This small molecule binds to this protein.
Small molecule (SMILES): CC(C)Cc1ccccc1

Binding-site contacts:
Ligand atom C1' contacts residue PHE153 of chain 1.A at 3.8 Å (hydrophobic).
Ligand atom C4' contacts residue LEU118 of chain 1.A at 3.6 Å (hydrophobic).
Ligand atom C1 contacts residue LEU118 of chain 1.A at 3.8 Å (hydrophobic).
Ligand atom C3' contacts residue MET102 of chain 1.A at 4.1 Å (hydrophobic).
Ligand atom C1 contacts residue PHE153 of chain 1.A at 4.5 Å (hydrophobic).
Ligand atom C4' contacts residue PHE114 of chain 1.A at 3.9 Å (hydrophobic).
Ligand atom C6 contacts residue LEU118 of chain 1.A at 3.4 Å (hydrophobic).
Ligand atom C3' contacts residue PHE114 of chain 1.A at 4.1 Å (hydrophobic).
Ligand atom C1 contacts residue ALA99 of chain 1.A at 3.6 Å (hydrophobic).
Ligand atom C3' contacts residue LEU118 of chain 1.A at 4.3 Å (hydrophobic).
Ligand atom C5 contacts residue LEU84 of chain 1.A at 4.0 Å (hydrophobic).
Ligand atom C4 contacts residue ALA99 of chain 1.A at 3.8 Å (hydrophobic).
Ligand atom C3 contacts residue VAL103 of chain 1.A at 4.2 Å (hydrophobic).
Ligand atom C3 contacts residue ILE78 of chain 1.A at 4.0 Å (hydrophobic).
Ligand atom C5 contacts residue LEU118 of chain 1.A at 3.9 Å (hydrophobic).
Ligand atom C6 contacts residue VAL87 of chain 1.A at 4.1 Å (hydrophobic).
Ligand atom C1' contacts residue ALA99 of chain 1.A at 4.4 Å (hydrophobic).
Ligand atom C2 contacts residue LEU84 of chain 1.A at 4.4 Å (hydrophobic).
Ligand atom C4 contacts residue ILE78 of chain 1.A at 4.2 Å (hydrophobic).
Ligand atom C4 contacts residue LEU84 of chain 1.A at 3.9 Å (hydrophobic).
Ligand atom C1' contacts residue MET102 of chain 1.A at 4.1 Å (hydrophobic).
Ligand atom C3 contacts residue LEU84 of chain 1.A at 4.0 Å (hydrophobic).
Ligand atom C3' contacts residue SER117 of chain 1.A at 4.1 Å.
Ligand atom C3' contacts residue LEU121 of chain 1.A at 3.9 Å (hydrophobic).
Ligand atom C1' contacts residue LEU118 of chain 1.A at 4.2 Å (hydrophobic).
Ligand atom C4 contacts residue TYR88 of chain 1.A at 4.0 Å (hydrophobic).
Ligand atom C5 contacts residue VAL87 of chain 1.A at 3.9 Å (hydrophobic).
Ligand atom C6 contacts residue ALA99 of chain 1.A at 3.8 Å (hydrophobic).
Ligand atom C6 contacts residue LEU121 of chain 1.A at 4.3 Å (hydrophobic).
Ligand atom C2' contacts residue LEU121 of chain 1.A at 4.2 Å (hydrophobic).
Ligand atom C2' contacts residue LEU118 of chain 1.A at 3.3 Å (hydrophobic).
Ligand atom C2 contacts residue ALA99 of chain 1.A at 3.6 Å (hydrophobic).
Ligand atom C1' contacts residue LEU121 of chain 1.A at 4.1 Å (hydrophobic).
Ligand atom C3 contacts residue ALA99 of chain 1.A at 3.7 Å (hydrophobic).
Ligand atom C2 contacts residue VAL103 of chain 1.A at 4.3 Å (hydrophobic).
Ligand atom C3' contacts residue LEU133 of chain 1.A at 3.7 Å (hydrophobic).
Ligand atom C4' contacts residue VAL111 of chain 1.A at 3.8 Å (hydrophobic).
Ligand atom C5 contacts residue ALA99 of chain 1.A at 3.9 Å (hydrophobic).
Ligand atom C5 contacts residue TYR88 of chain 1.A at 3.9 Å (hydrophobic).

Sequence of chain 1.A:
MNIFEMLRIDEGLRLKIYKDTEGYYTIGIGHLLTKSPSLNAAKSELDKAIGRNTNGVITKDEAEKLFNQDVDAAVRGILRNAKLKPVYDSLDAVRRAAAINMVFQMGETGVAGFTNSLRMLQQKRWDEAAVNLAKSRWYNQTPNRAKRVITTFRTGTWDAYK